Sequence of chain 1.B:
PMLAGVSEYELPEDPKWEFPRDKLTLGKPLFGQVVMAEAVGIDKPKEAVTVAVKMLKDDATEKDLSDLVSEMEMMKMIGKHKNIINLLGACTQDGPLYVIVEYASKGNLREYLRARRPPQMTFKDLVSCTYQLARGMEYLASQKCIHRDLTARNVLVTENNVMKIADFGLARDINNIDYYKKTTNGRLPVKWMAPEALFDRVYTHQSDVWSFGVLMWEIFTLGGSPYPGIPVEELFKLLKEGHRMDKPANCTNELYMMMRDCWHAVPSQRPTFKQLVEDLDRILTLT

The small molecule below binds the protein below.
Small molecule (SMILES): C[P](=O)(O)O[P](=O)(O)OC[C@H]1O[C@@H](n2cnc3c(N)ncnc32)[C@H](O)[C@@H]1O

Binding-site contacts:
Ligand atom C4' contacts residue LEU30 of chain 1.B at 3.9 Å (hydrophobic).
Ligand atom C2 contacts residue TYR109 of chain 1.B at 3.8 Å (hydrophobic).
Ligand atom N7 contacts residue VAL38 of chain 1.B at 3.9 Å.
Ligand atom C5 contacts residue LEU176 of chain 1.B at 3.6 Å (hydrophobic).
Ligand atom N3 contacts residue LEU30 of chain 1.B at 4.0 Å.
Ligand atom N1 contacts residue ALA110 of chain 1.B at 3.0 Å (h-bond).
Ligand atom O2' contacts residue ASN114 of chain 1.B at 3.7 Å.
Ligand atom N1 contacts residue LEU176 of chain 1.B at 4.1 Å.
Ligand atom N6 contacts residue LEU176 of chain 1.B at 3.5 Å.
Ligand atom C6 contacts residue ALA58 of chain 1.B at 3.8 Å (hydrophobic).
Ligand atom C8 contacts residue LEU176 of chain 1.B at 4.3 Å (hydrophobic).
Ligand atom C2 contacts residue LEU30 of chain 1.B at 4.2 Å (hydrophobic).
Ligand atom C6 contacts residue LEU176 of chain 1.B at 3.5 Å (hydrophobic).
Ligand atom N6 contacts residue ILE91 of chain 1.B at 3.3 Å.
Ligand atom N1 contacts residue TYR109 of chain 1.B at 3.8 Å.
Ligand atom O1A contacts residue ASP187 of chain 1.B at 3.7 Å.
Ligand atom N1 contacts residue ALA58 of chain 1.B at 4.1 Å.
Ligand atom N9 contacts residue LEU176 of chain 1.B at 4.0 Å.
Ligand atom C8 contacts residue VAL38 of chain 1.B at 4.0 Å (hydrophobic).
Ligand atom O3' contacts residue ASN114 of chain 1.B at 4.1 Å.
Ligand atom O1A contacts residue VAL38 of chain 1.B at 3.5 Å.
Ligand atom N7 contacts residue LEU176 of chain 1.B at 3.8 Å.
Ligand atom C2 contacts residue ALA110 of chain 1.B at 3.1 Å (hydrophobic).
Ligand atom C5' contacts residue VAL38 of chain 1.B at 3.6 Å (hydrophobic).
Ligand atom C6 contacts residue GLU108 of chain 1.B at 3.9 Å.
Ligand atom C3B contacts residue ASN174 of chain 1.B at 3.4 Å.
Ligand atom C6 contacts residue ALA110 of chain 1.B at 4.0 Å (hydrophobic).
Ligand atom O4' contacts residue LEU30 of chain 1.B at 3.5 Å.
Ligand atom N3 contacts residue LEU176 of chain 1.B at 4.1 Å.
Ligand atom N6 contacts residue GLU108 of chain 1.B at 2.9 Å (salt-bridge).
Ligand atom N1 contacts residue GLU108 of chain 1.B at 4.0 Å.
Ligand atom C4 contacts residue LEU30 of chain 1.B at 4.2 Å (hydrophobic).
Ligand atom C4 contacts residue LEU176 of chain 1.B at 3.8 Å (hydrophobic).
Ligand atom N6 contacts residue VAL107 of chain 1.B at 3.7 Å.
Ligand atom O2' contacts residue LEU176 of chain 1.B at 3.6 Å.
Ligand atom C5 contacts residue VAL38 of chain 1.B at 4.2 Å (hydrophobic).
Ligand atom N6 contacts residue ALA58 of chain 1.B at 3.5 Å.
Ligand atom N3 contacts residue ALA110 of chain 1.B at 4.0 Å.
Ligand atom O1A contacts residue LYS60 of chain 1.B at 3.9 Å.
Ligand atom O3A contacts residue ASP187 of chain 1.B at 4.1 Å.